Sequence of chain 1.E:
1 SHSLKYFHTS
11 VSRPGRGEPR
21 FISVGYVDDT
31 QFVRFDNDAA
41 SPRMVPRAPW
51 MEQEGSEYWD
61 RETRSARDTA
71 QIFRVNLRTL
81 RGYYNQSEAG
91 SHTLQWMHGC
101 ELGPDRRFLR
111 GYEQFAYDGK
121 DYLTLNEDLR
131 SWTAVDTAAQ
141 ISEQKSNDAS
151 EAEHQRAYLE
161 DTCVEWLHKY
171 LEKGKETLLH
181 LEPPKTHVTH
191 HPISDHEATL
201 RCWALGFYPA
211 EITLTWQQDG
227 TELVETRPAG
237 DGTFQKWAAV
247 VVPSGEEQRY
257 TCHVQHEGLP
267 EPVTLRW

The protein below binds the small molecule below.
Small molecule (SMILES): CSCC[C@H](NC(=O)[C@@H](N)C(C)C)C(=O)N[C@@H](C)C(=O)N1CCC[C@H]1C(=O)N[C@@H](CCCN=C(N)N)C(=O)N[C@H](C(=O)N[C@@H](CC(C)C)C(=O)N[C@@H](Cc1ccccc1)C(=O)N[C@@H](CC(C)C)C(=O)O)[C@@H](C)O

Binding-site contacts:
Ligand atom C contacts residue TYR6 of chain 1.E at 3.0 Å (hydrophobic).
Ligand atom CA contacts residue TYR170 of chain 1.E at 3.3 Å (hydrophobic).
Ligand atom CG1 contacts residue TYR170 of chain 1.E at 3.4 Å (hydrophobic).
Ligand atom CA contacts residue SER65 of chain 1.E at 3.5 Å.
Ligand atom O contacts residue TYR158 of chain 1.E at 2.7 Å (h-bond).
Ligand atom CD2 contacts residue GLU151 of chain 1.E at 3.4 Å.
Ligand atom CE contacts residue THR69 of chain 1.E at 3.2 Å.
Ligand atom O contacts residue SER142 of chain 1.E at 2.5 Å (h-bond).
Ligand atom N contacts residue TYR6 of chain 1.E at 3.2 Å (h-bond).
Ligand atom OG1 contacts residue TRP96 of chain 1.E at 3.5 Å.
Ligand atom CD1 contacts residue SER146 of chain 1.E at 3.4 Å.
Ligand atom O contacts residue ASN76 of chain 1.E at 2.9 Å (h-bond).
Ligand atom CB contacts residue ASN76 of chain 1.E at 3.5 Å.
Ligand atom N contacts residue TYR6 of chain 1.E at 3.1 Å (h-bond).
Ligand atom CB contacts residue GLU62 of chain 1.E at 3.1 Å.
Ligand atom N contacts residue TYR170 of chain 1.E at 2.5 Å (h-bond).
Ligand atom N contacts residue TYR158 of chain 1.E at 3.4 Å (h-bond).
Ligand atom CZ contacts residue ILE72 of chain 1.E at 3.2 Å (hydrophobic).
Ligand atom N contacts residue HIS98 of chain 1.E at 3.4 Å (h-bond).
Ligand atom CA contacts residue ASN76 of chain 1.E at 3.4 Å.
Ligand atom CE contacts residue HIS8 of chain 1.E at 3.5 Å.
Ligand atom OG1 contacts residue PHE73 of chain 1.E at 3.2 Å.
Ligand atom OXT contacts residue LYS145 of chain 1.E at 3.1 Å (salt-bridge).
Ligand atom CA contacts residue TYR6 of chain 1.E at 3.0 Å (hydrophobic).
Ligand atom CA contacts residue GLU62 of chain 1.E at 2.9 Å.
Ligand atom CD contacts residue GLU151 of chain 1.E at 3.4 Å.
Ligand atom O contacts residue TYR6 of chain 1.E at 3.4 Å.
Ligand atom C contacts residue SER142 of chain 1.E at 3.5 Å.
Ligand atom C contacts residue GLU62 of chain 1.E at 3.4 Å.
Ligand atom CE1 contacts residue ILE72 of chain 1.E at 3.3 Å (hydrophobic).
Ligand atom O contacts residue TYR83 of chain 1.E at 2.9 Å (h-bond).
Ligand atom N contacts residue GLU62 of chain 1.E at 3.0 Å (salt-bridge).
Ligand atom O contacts residue GLN155 of chain 1.E at 2.6 Å (h-bond).
Ligand atom CA contacts residue ASN76 of chain 1.E at 3.5 Å.
Ligand atom C contacts residue GLN155 of chain 1.E at 3.5 Å.
Ligand atom C contacts residue ASN76 of chain 1.E at 3.4 Å.
Ligand atom N contacts residue ASN76 of chain 1.E at 2.6 Å (h-bond).
Ligand atom NH1 contacts residue GLU151 of chain 1.E at 2.7 Å (salt-bridge).
Ligand atom O contacts residue TRP96 of chain 1.E at 3.5 Å.
Ligand atom CB contacts residue TRP96 of chain 1.E at 3.4 Å (hydrophobic).